Sequence of chain 1.A:
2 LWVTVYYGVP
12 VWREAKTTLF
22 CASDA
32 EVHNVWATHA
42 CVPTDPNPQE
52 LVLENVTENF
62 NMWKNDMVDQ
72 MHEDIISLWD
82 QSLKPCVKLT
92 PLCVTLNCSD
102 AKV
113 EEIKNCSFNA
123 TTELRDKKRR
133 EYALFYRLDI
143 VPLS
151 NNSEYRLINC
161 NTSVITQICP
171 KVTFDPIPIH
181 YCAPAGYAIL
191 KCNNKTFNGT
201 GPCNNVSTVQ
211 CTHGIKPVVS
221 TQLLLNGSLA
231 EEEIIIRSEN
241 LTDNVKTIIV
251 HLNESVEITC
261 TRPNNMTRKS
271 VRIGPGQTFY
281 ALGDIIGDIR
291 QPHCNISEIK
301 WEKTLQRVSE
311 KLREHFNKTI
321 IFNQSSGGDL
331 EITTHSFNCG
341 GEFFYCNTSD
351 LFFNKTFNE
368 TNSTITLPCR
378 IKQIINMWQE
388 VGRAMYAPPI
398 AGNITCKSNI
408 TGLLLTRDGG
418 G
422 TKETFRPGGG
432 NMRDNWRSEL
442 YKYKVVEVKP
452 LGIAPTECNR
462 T

The small molecule below binds the protein below.
Small molecule (SMILES): CC(=O)N[C@H]1[C@H](O[C@H]2[C@H](O)[C@@H](NC(C)=O)CO[C@@H]2CO)O[C@H](CO)[C@@H](O)[C@@H]1O

Binding-site contacts:
Ligand atom C1 contacts residue ASN205 of chain 1.A at 1.4 Å.
Ligand atom C4 contacts residue ASN205 of chain 1.A at 4.2 Å.
Ligand atom O5 contacts residue ASN193 of chain 1.A at 3.3 Å.
Ligand atom C6 contacts residue ASN193 of chain 1.A at 3.6 Å.
Ligand atom C7 contacts residue ASN205 of chain 1.A at 3.2 Å.
Ligand atom O6 contacts residue ASN193 of chain 1.A at 3.4 Å (h-bond).
Ligand atom O7 contacts residue ASN205 of chain 1.A at 3.1 Å (h-bond).
Ligand atom C8 contacts residue ASN205 of chain 1.A at 4.4 Å.
Ligand atom C2 contacts residue ASN205 of chain 1.A at 2.5 Å.
Ligand atom O7 contacts residue GLU51 of chain 1.A at 4.4 Å.
Ligand atom C7 contacts residue GLU51 of chain 1.A at 4.4 Å.
Ligand atom C1 contacts residue ASN193 of chain 1.A at 4.1 Å.
Ligand atom C5 contacts residue ASN205 of chain 1.A at 3.6 Å.
Ligand atom N2 contacts residue ASN205 of chain 1.A at 2.9 Å (h-bond).
Ligand atom O5 contacts residue ASN205 of chain 1.A at 2.3 Å (h-bond).
Ligand atom C8 contacts residue GLU51 of chain 1.A at 3.4 Å.
Ligand atom C3 contacts residue ASN205 of chain 1.A at 3.8 Å.
Ligand atom O7 contacts residue LYS195 of chain 1.A at 4.5 Å.
Ligand atom C5 contacts residue ASN193 of chain 1.A at 4.3 Å.